Sequence of chain 1.D:
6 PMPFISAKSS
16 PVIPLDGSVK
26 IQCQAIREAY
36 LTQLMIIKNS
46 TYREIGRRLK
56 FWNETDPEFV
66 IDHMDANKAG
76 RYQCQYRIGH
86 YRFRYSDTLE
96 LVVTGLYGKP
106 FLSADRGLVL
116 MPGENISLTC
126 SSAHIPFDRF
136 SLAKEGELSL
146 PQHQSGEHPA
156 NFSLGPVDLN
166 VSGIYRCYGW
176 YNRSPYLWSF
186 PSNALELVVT

Binding-site contacts:
Ligand atom C7 contacts residue ASN120 of chain 1.D at 3.5 Å.
Ligand atom C4 contacts residue ASN120 of chain 1.D at 4.3 Å.
Ligand atom C8 contacts residue ASN120 of chain 1.D at 3.4 Å.
Ligand atom C2 contacts residue ASN120 of chain 1.D at 2.5 Å.
Ligand atom O5 contacts residue ASN120 of chain 1.D at 2.4 Å (h-bond).
Ligand atom C5 contacts residue ASN120 of chain 1.D at 3.7 Å.
Ligand atom C1 contacts residue ASN120 of chain 1.D at 1.5 Å.
Ligand atom N2 contacts residue ASN120 of chain 1.D at 2.6 Å (h-bond).
Ligand atom C3 contacts residue ASN120 of chain 1.D at 3.8 Å.

The small molecule below binds the protein below.
Small molecule (SMILES): CC(=O)N[C@H]1[C@@H](O[C@H]2[C@H](O)[C@@H](NC(C)=O)CO[C@@H]2CO)O[C@H](CO)[C@@H](O[C@@H]2O[C@H](CO)[C@@H](O)[C@H](O)[C@@H]2O)[C@@H]1O